Sequence of chain 1.C:
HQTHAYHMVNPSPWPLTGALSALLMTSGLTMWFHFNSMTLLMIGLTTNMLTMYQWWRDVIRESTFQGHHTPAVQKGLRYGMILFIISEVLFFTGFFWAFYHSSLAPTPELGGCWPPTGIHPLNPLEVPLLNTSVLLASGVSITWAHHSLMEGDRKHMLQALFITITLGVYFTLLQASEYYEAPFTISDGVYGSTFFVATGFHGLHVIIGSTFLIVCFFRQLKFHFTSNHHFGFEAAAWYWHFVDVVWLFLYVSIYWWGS

Sequence of chain 1.A:
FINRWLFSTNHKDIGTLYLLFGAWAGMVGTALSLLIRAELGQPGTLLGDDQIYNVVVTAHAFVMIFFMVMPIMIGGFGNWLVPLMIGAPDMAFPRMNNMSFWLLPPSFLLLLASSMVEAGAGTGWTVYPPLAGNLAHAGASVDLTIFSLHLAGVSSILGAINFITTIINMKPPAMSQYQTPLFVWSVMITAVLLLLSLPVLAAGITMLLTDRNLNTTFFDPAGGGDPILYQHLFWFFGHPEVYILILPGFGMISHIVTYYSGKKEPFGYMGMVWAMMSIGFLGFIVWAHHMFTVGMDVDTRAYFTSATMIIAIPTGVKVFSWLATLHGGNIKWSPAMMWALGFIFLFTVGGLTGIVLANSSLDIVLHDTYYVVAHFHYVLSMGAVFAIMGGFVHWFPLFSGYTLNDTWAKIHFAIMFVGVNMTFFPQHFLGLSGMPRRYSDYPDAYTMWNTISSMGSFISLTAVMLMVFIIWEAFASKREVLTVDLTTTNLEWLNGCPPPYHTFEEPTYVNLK

Binding-site contacts:
Ligand atom C19 contacts residue EDO1 of chain 1.ZA at 4.1 Å.
Ligand atom C24 contacts residue PGV1 of chain 1.NB at 4.0 Å.
Ligand atom C22 contacts residue PGV1 of chain 1.NB at 4.1 Å.
Ligand atom O25 contacts residue HIS101 of chain 1.C at 3.1 Å (h-bond).
Ligand atom C16 contacts residue PGV1 of chain 1.NB at 4.0 Å.
Ligand atom C15 contacts residue PGV1 of chain 1.NB at 3.8 Å.
Ligand atom C24 contacts residue HIS233 of chain 1.A at 3.6 Å.
Ligand atom C11 contacts residue THR301 of chain 1.A at 3.9 Å.
Ligand atom C2 contacts residue ASP300 of chain 1.A at 3.7 Å.
Ligand atom C12 contacts residue PHE305 of chain 1.A at 4.0 Å (hydrophobic).
Ligand atom O12 contacts residue THR301 of chain 1.A at 2.8 Å (h-bond).
Ligand atom C2 contacts residue THR301 of chain 1.A at 3.9 Å.
Ligand atom C2 contacts residue TYR304 of chain 1.A at 4.0 Å (hydrophobic).
Ligand atom O25 contacts residue HIS233 of chain 1.A at 3.5 Å (h-bond).
Ligand atom C11 contacts residue TYR304 of chain 1.A at 4.4 Å (hydrophobic).
Ligand atom O7 contacts residue PGV1 of chain 1.NB at 4.2 Å.
Ligand atom C23 contacts residue TRP97 of chain 1.C at 3.6 Å (hydrophobic).
Ligand atom C1 contacts residue ASP300 of chain 1.A at 4.5 Å.
Ligand atom O26 contacts residue HIS233 of chain 1.A at 4.0 Å.
Ligand atom C24 contacts residue TRP97 of chain 1.C at 3.7 Å (hydrophobic).
Ligand atom C18 contacts residue EDO1 of chain 1.ZA at 3.9 Å.
Ligand atom O3 contacts residue ASP300 of chain 1.A at 3.5 Å.
Ligand atom C9 contacts residue THR301 of chain 1.A at 4.4 Å.
Ligand atom O26 contacts residue TRP97 of chain 1.C at 2.8 Å (h-bond).
Ligand atom C11 contacts residue PHE305 of chain 1.A at 4.0 Å (hydrophobic).
Ligand atom C20 contacts residue TRP288 of chain 1.A at 4.3 Å (hydrophobic).
Ligand atom C18 contacts residue TRP288 of chain 1.A at 4.1 Å (hydrophobic).
Ligand atom O25 contacts residue PGV1 of chain 1.NB at 3.8 Å.
Ligand atom O26 contacts residue PGV1 of chain 1.NB at 3.9 Å.
Ligand atom C19 contacts residue TYR304 of chain 1.A at 4.1 Å (hydrophobic).
Ligand atom O26 contacts residue LEU230 of chain 1.A at 4.5 Å.
Ligand atom O26 contacts residue HIS101 of chain 1.C at 2.5 Å (h-bond).
Ligand atom O12 contacts residue ASP298 of chain 1.A at 4.5 Å.
Ligand atom C21 contacts residue TRP288 of chain 1.A at 3.8 Å (hydrophobic).
Ligand atom C12 contacts residue THR301 of chain 1.A at 3.8 Å.
Ligand atom C1 contacts residue TYR304 of chain 1.A at 3.4 Å (hydrophobic).
Ligand atom C23 contacts residue PGV1 of chain 1.NB at 4.3 Å.
Ligand atom C24 contacts residue HIS101 of chain 1.C at 3.2 Å.
Ligand atom C23 contacts residue HIS233 of chain 1.A at 3.6 Å.
Ligand atom C21 contacts residue HIS233 of chain 1.A at 3.6 Å.

A small-molecule ligand and the protein it binds are described below.
Small molecule (SMILES): C[C@H](CCC(=O)O)[C@H]1CC[C@H]2[C@@H]3[C@H](O)C[C@@H]4C[C@H](O)CC[C@]4(C)[C@H]3C[C@H](O)[C@]12C